Sequence of chain 1.C:
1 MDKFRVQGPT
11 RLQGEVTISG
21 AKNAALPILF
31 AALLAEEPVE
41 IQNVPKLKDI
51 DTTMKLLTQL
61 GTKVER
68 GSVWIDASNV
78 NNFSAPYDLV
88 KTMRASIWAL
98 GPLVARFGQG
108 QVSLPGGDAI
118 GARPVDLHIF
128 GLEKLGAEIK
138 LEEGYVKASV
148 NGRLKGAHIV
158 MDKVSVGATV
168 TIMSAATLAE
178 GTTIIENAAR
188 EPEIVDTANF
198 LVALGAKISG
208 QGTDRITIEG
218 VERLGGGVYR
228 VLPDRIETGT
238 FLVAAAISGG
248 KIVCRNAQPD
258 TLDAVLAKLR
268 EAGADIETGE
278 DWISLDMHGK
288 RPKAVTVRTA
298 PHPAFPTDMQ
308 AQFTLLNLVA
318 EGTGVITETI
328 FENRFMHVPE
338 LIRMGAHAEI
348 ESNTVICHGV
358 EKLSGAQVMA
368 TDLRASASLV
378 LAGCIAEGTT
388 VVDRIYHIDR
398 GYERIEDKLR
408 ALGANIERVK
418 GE

This small molecule binds to this protein.
Small molecule (SMILES): CC(=O)N[C@H]1[C@@H](O[P](=O)(O)O[P](=O)(O)OC[C@H]2O[C@@H](n3ccc(=O)[nH]c3=O)[C@H](O)[C@@H]2O)O[C@H](CO)[C@@H](O)[C@@H]1O

Binding-site contacts:
Ligand atom O2A contacts residue VAL163 of chain 1.C at 3.4 Å (h-bond).
Ligand atom O4' contacts residue ASP305 of chain 1.C at 2.7 Å (salt-bridge).
Ligand atom C5 contacts residue SER162 of chain 1.C at 3.3 Å.
Ligand atom O1B contacts residue GLY164 of chain 1.C at 3.1 Å (h-bond).
Ligand atom C4 contacts residue LEU124 of chain 1.C at 3.4 Å (hydrophobic).
Ligand atom C4 contacts residue PRO121 of chain 1.C at 3.0 Å (hydrophobic).
Ligand atom O2A contacts residue SER162 of chain 1.C at 2.6 Å (h-bond).
Ligand atom C5B contacts residue ILE327 of chain 1.C at 3.5 Å (hydrophobic).
Ligand atom O2' contacts residue ARG120 of chain 1.C at 3.3 Å.
Ligand atom C4' contacts residue ASP305 of chain 1.C at 3.3 Å.
Ligand atom C5 contacts residue PRO121 of chain 1.C at 3.3 Å (hydrophobic).
Ligand atom C4 contacts residue ASP123 of chain 1.C at 3.5 Å.
Ligand atom O2B contacts residue EDO1 of chain 1.Z at 2.9 Å (h-bond).
Ligand atom C8' contacts residue ASN23 of chain 1.C at 3.3 Å.
Ligand atom O4 contacts residue PRO121 of chain 1.C at 3.3 Å (h-bond).
Ligand atom O4' contacts residue THR304 of chain 1.C at 3.4 Å.
Ligand atom O2B contacts residue ARG120 of chain 1.C at 3.0 Å (salt-bridge).
Ligand atom O4 contacts residue HIS125 of chain 1.C at 3.4 Å.
Ligand atom N3 contacts residue ASP123 of chain 1.C at 2.7 Å (salt-bridge).
Ligand atom N3 contacts residue PRO121 of chain 1.C at 3.1 Å (h-bond).
Ligand atom O7' contacts residue ASN23 of chain 1.C at 3.4 Å.
Ligand atom O3' contacts residue ASN23 of chain 1.C at 3.4 Å (h-bond).
Ligand atom O1A contacts residue VAL163 of chain 1.C at 2.9 Å (h-bond).
Ligand atom O4 contacts residue ASP123 of chain 1.C at 3.3 Å (salt-bridge).
Ligand atom C3B contacts residue ILE327 of chain 1.C at 3.3 Å (hydrophobic).
Ligand atom N3 contacts residue LEU124 of chain 1.C at 3.5 Å.
Ligand atom O3' contacts residue ASP305 of chain 1.C at 2.6 Å (salt-bridge).
Ligand atom O7' contacts residue TRP95 of chain 1.C at 3.5 Å.
Ligand atom O1' contacts residue ARG120 of chain 1.C at 3.4 Å (salt-bridge).
Ligand atom C3' contacts residue ASP305 of chain 1.C at 3.6 Å.
Ligand atom O2 contacts residue PRO121 of chain 1.C at 3.3 Å.
Ligand atom C2 contacts residue ASP123 of chain 1.C at 3.6 Å.
Ligand atom C7' contacts residue ASN23 of chain 1.C at 3.2 Å.
Ligand atom O3B contacts residue ILE327 of chain 1.C at 2.7 Å (h-bond).
Ligand atom O2A contacts residue GLY164 of chain 1.C at 3.5 Å (h-bond).
Ligand atom O4 contacts residue VAL122 of chain 1.C at 3.2 Å.
Ligand atom O1B contacts residue EDO1 of chain 1.Z at 2.9 Å (h-bond).
Ligand atom O4 contacts residue LEU124 of chain 1.C at 2.7 Å (h-bond).
Ligand atom O2' contacts residue PRO121 of chain 1.C at 3.4 Å.
Ligand atom O4' contacts residue PHE328 of chain 1.C at 3.4 Å.